A protein and the small-molecule ligand that binds it are described below.
Small molecule (SMILES): CC(=O)N[C@@H]1[C@@H](O)[C@H](O)[C@@H](CO)O[C@H]1O

Sequence of chain 1.A:
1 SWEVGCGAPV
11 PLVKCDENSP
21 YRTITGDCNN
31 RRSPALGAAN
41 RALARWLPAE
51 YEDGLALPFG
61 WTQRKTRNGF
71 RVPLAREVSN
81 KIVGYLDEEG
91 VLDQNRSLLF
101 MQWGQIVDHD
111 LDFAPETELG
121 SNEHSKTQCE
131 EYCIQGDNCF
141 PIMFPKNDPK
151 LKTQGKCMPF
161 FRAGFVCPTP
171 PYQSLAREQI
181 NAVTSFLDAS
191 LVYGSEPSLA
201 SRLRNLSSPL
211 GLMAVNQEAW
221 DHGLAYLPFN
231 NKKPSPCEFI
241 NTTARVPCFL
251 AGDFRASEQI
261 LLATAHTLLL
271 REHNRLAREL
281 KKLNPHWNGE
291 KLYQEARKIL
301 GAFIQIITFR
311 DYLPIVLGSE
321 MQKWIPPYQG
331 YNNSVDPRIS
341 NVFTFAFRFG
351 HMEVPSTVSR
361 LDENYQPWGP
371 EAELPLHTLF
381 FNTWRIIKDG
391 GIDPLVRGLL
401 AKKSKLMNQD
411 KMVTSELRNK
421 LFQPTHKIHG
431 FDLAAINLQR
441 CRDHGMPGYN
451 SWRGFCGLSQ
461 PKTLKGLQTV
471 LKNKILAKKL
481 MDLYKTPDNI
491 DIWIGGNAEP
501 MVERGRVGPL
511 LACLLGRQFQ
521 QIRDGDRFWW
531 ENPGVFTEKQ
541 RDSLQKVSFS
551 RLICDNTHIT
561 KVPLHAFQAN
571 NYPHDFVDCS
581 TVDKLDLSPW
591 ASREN

Binding-site contacts:
Ligand atom C3 contacts residue ASN332 of chain 1.A at 3.8 Å.
Ligand atom C5 contacts residue ASN332 of chain 1.A at 3.7 Å.
Ligand atom O5 contacts residue VAL335 of chain 1.A at 3.5 Å.
Ligand atom C4 contacts residue ASN332 of chain 1.A at 4.2 Å.
Ligand atom O7 contacts residue ASN332 of chain 1.A at 3.3 Å (h-bond).
Ligand atom O6 contacts residue SER334 of chain 1.A at 4.3 Å.
Ligand atom C6 contacts residue VAL335 of chain 1.A at 4.3 Å (hydrophobic).
Ligand atom C1 contacts residue SER334 of chain 1.A at 4.0 Å.
Ligand atom O6 contacts residue VAL335 of chain 1.A at 3.6 Å.
Ligand atom C1 contacts residue VAL335 of chain 1.A at 4.1 Å (hydrophobic).
Ligand atom O5 contacts residue SER334 of chain 1.A at 4.4 Å.
Ligand atom C7 contacts residue ASN332 of chain 1.A at 3.4 Å.
Ligand atom C2 contacts residue ASN332 of chain 1.A at 2.5 Å.
Ligand atom C1 contacts residue ASN332 of chain 1.A at 1.4 Å.
Ligand atom N2 contacts residue ASN332 of chain 1.A at 3.0 Å (h-bond).
Ligand atom O5 contacts residue ASN332 of chain 1.A at 2.3 Å (h-bond).
Ligand atom C5 contacts residue VAL335 of chain 1.A at 4.5 Å (hydrophobic).